A protein and the small-molecule ligand that binds it are described below.
Small molecule (SMILES): CN1CCC[C@H]1CCO[C@H](c1cc2nccc(C(=O)O)c2s1)c1ccccc1Cl

Sequence of chain 1.A:
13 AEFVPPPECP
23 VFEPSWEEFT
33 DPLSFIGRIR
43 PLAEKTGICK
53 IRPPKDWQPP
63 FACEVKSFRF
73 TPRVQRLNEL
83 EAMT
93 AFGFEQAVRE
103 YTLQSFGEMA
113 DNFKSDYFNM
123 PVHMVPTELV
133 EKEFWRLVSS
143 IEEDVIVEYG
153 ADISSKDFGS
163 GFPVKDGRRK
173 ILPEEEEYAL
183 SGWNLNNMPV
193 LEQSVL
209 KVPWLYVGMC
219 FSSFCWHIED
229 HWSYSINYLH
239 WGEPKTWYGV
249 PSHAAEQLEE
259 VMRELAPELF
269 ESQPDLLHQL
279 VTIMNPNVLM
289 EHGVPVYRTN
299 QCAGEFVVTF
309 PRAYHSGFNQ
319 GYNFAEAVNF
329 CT

Binding-site contacts:
Ligand atom C28 contacts residue H6S1 of chain 1.B at 0.2 Å.
Ligand atom C27 contacts residue TRP245 of chain 1.A at 3.4 Å (hydrophobic).
Ligand atom C05 contacts residue ARG75 of chain 1.A at 3.2 Å.
Ligand atom C10 contacts residue H6S1 of chain 1.B at 2.3 Å.
Ligand atom C20 contacts residue H6S1 of chain 1.B at 0.1 Å.
Ligand atom C05 contacts residue H6S1 of chain 1.B at 1.5 Å.
Ligand atom O25 contacts residue H6S1 of chain 1.B at 0.1 Å (h-bond).
Ligand atom S19 contacts residue TYR214 of chain 1.A at 3.4 Å.
Ligand atom C21 contacts residue MN1 of chain 1.D at 3.4 Å.
Ligand atom O25 contacts residue LYS243 of chain 1.A at 2.9 Å (salt-bridge).
Ligand atom O26 contacts residue TYR151 of chain 1.A at 2.4 Å (h-bond).
Ligand atom O09 contacts residue H6S1 of chain 1.B at 1.2 Å.
Ligand atom N29 contacts residue H6S1 of chain 1.B at 0.1 Å (h-bond).
Ligand atom C06 contacts residue H6S1 of chain 1.B at 0.8 Å.
Ligand atom C24 contacts residue H6S1 of chain 1.B at 0.2 Å.
Ligand atom C21 contacts residue HIS225 of chain 1.A at 3.5 Å.
Ligand atom C04 contacts residue H6S1 of chain 1.B at 0.7 Å.
Ligand atom CL contacts residue HIS225 of chain 1.A at 3.5 Å.
Ligand atom N29 contacts residue HIS225 of chain 1.A at 3.2 Å (h-bond).
Ligand atom CL contacts residue H6S1 of chain 1.B at 0.8 Å.
Ligand atom C03 contacts residue H6S1 of chain 1.B at 0.8 Å.
Ligand atom N29 contacts residue MN1 of chain 1.D at 2.3 Å.
Ligand atom C16 contacts residue ILE226 of chain 1.A at 3.5 Å (hydrophobic).
Ligand atom C22 contacts residue H6S1 of chain 1.B at 0.1 Å.
Ligand atom C11 contacts residue H6S1 of chain 1.B at 2.3 Å.
Ligand atom C07 contacts residue H6S1 of chain 1.B at 0.8 Å.
Ligand atom C08 contacts residue H6S1 of chain 1.B at 0.4 Å.
Ligand atom C27 contacts residue H6S1 of chain 1.B at 0.2 Å.
Ligand atom S19 contacts residue H6S1 of chain 1.B at 0.2 Å (h-bond).
Ligand atom C17 contacts residue HIS225 of chain 1.A at 3.4 Å.
Ligand atom O26 contacts residue PHE222 of chain 1.A at 3.2 Å.
Ligand atom O26 contacts residue H6S1 of chain 1.B at 0.3 Å (h-bond).
Ligand atom C24 contacts residue PHE222 of chain 1.A at 3.4 Å (hydrophobic).
Ligand atom C23 contacts residue H6S1 of chain 1.B at 0.1 Å.
Ligand atom C28 contacts residue MN1 of chain 1.D at 3.0 Å.
Ligand atom C18 contacts residue H6S1 of chain 1.B at 0.2 Å.
Ligand atom C02 contacts residue H6S1 of chain 1.B at 0.9 Å.
Ligand atom C21 contacts residue H6S1 of chain 1.B at 0.1 Å.
Ligand atom C20 contacts residue HIS225 of chain 1.A at 3.4 Å.
Ligand atom C24 contacts residue TYR151 of chain 1.A at 3.5 Å (hydrophobic).